Binding-site contacts:
Ligand atom N2 contacts residue THR1089 of chain 1.B at 3.8 Å.
Ligand atom C6 contacts residue PHE1092 of chain 1.B at 3.5 Å (hydrophobic).
Ligand atom C3 contacts residue THR1089 of chain 1.B at 4.3 Å.
Ligand atom C3 contacts residue ASN1087 of chain 1.B at 3.8 Å.
Ligand atom C1 contacts residue THR1089 of chain 1.B at 4.1 Å.
Ligand atom C1 contacts residue ASN1087 of chain 1.B at 1.4 Å.
Ligand atom O5 contacts residue ASN1087 of chain 1.B at 2.4 Å (h-bond).
Ligand atom C3 contacts residue HIS1090 of chain 1.B at 3.8 Å.
Ligand atom C4 contacts residue HIS1090 of chain 1.B at 4.0 Å.
Ligand atom C2 contacts residue ASN1087 of chain 1.B at 2.4 Å.
Ligand atom N2 contacts residue ASN1087 of chain 1.B at 2.9 Å (h-bond).
Ligand atom C7 contacts residue ASN1087 of chain 1.B at 3.7 Å.
Ligand atom O5 contacts residue HIS1090 of chain 1.B at 3.8 Å.
Ligand atom C2 contacts residue HIS1090 of chain 1.B at 4.3 Å.
Ligand atom C2 contacts residue THR1089 of chain 1.B at 4.3 Å.
Ligand atom O7 contacts residue ASN1087 of chain 1.B at 4.0 Å.
Ligand atom C4 contacts residue ASN1087 of chain 1.B at 4.2 Å.
Ligand atom C1 contacts residue HIS1090 of chain 1.B at 3.6 Å.
Ligand atom O6 contacts residue PHE1092 of chain 1.B at 4.2 Å.
Ligand atom C5 contacts residue ASN1087 of chain 1.B at 3.7 Å.
Ligand atom O5 contacts residue PHE1092 of chain 1.B at 3.9 Å.
Ligand atom C5 contacts residue HIS1090 of chain 1.B at 3.4 Å.
Ligand atom C8 contacts residue ASN1087 of chain 1.B at 4.3 Å.
Ligand atom C5 contacts residue PHE1092 of chain 1.B at 4.2 Å (hydrophobic).
Ligand atom O4 contacts residue HIS1090 of chain 1.B at 3.8 Å.
Ligand atom C6 contacts residue HIS1090 of chain 1.B at 4.1 Å.

The protein below binds the small molecule below.
Small molecule (SMILES): CC(=O)N[C@H]1[C@H](O[C@H]2[C@H](O)[C@@H](NC(C)=O)CO[C@@H]2CO)O[C@H](CO)[C@@H](O)[C@@H]1O

Sequence of chain 1.B:
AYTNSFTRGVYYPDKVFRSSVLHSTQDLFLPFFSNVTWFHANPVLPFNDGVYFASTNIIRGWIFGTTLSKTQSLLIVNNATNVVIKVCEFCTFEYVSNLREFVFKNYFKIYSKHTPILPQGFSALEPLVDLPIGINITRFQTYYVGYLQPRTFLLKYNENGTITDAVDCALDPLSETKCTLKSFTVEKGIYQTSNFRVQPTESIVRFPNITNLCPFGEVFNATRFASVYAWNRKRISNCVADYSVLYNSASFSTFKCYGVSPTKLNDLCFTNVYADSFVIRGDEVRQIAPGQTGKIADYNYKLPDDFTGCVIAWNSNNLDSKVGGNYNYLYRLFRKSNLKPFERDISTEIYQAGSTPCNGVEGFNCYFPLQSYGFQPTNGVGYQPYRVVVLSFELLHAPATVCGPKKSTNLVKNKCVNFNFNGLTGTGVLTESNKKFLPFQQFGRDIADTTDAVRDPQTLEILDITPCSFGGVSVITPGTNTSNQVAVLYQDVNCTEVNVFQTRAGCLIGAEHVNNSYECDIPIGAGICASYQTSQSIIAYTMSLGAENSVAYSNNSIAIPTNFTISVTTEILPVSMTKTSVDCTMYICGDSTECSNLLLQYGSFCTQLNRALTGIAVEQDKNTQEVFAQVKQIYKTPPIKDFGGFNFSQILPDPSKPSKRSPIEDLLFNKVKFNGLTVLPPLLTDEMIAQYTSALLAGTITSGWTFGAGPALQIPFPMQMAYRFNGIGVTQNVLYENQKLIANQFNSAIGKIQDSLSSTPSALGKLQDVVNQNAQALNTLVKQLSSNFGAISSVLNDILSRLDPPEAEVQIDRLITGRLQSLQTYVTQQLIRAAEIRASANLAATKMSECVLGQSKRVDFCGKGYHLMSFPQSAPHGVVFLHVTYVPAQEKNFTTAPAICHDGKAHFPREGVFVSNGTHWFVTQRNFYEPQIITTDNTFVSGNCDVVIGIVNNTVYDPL